Binding-site contacts:
Ligand atom N11 contacts residue HEM1 of chain 1.K at 2.9 Å (h-bond).
Ligand atom C12 contacts residue HEM1 of chain 1.K at 3.4 Å.
Ligand atom N01 contacts residue PRO269 of chain 1.B at 4.0 Å.
Ligand atom C02 contacts residue GLU296 of chain 1.B at 3.5 Å.
Ligand atom C04 contacts residue HEM1 of chain 1.K at 3.9 Å.
Ligand atom C02 contacts residue PRO269 of chain 1.B at 3.9 Å (hydrophobic).
Ligand atom C09 contacts residue HEM1 of chain 1.K at 3.8 Å.
Ligand atom C05 contacts residue VAL271 of chain 1.B at 3.6 Å (hydrophobic).
Ligand atom C07 contacts residue PRO269 of chain 1.B at 4.0 Å (hydrophobic).
Ligand atom C09 contacts residue GLU296 of chain 1.B at 3.8 Å.
Ligand atom C04 contacts residue PRO269 of chain 1.B at 4.1 Å (hydrophobic).
Ligand atom C10 contacts residue HEM1 of chain 1.K at 3.4 Å.
Ligand atom N02 contacts residue GLU296 of chain 1.B at 2.8 Å (salt-bridge).
Ligand atom N01 contacts residue GLU296 of chain 1.B at 2.7 Å (salt-bridge).
Ligand atom C08 contacts residue GLU296 of chain 1.B at 3.5 Å.
Ligand atom C02 contacts residue HEM1 of chain 1.K at 3.7 Å.
Ligand atom C06 contacts residue GLU296 of chain 1.B at 3.5 Å.
Ligand atom C09 contacts residue VAL271 of chain 1.B at 3.5 Å (hydrophobic).
Ligand atom C03 contacts residue GLY290 of chain 1.B at 4.3 Å.
Ligand atom N02 contacts residue PRO269 of chain 1.B at 4.0 Å.
Ligand atom C08 contacts residue VAL271 of chain 1.B at 3.6 Å (hydrophobic).
Ligand atom N02 contacts residue TYR292 of chain 1.B at 3.8 Å.
Ligand atom N01 contacts residue HEM1 of chain 1.K at 4.0 Å.
Ligand atom C08 contacts residue HEM1 of chain 1.K at 3.8 Å.
Ligand atom C06 contacts residue VAL271 of chain 1.B at 4.1 Å (hydrophobic).
Ligand atom N02 contacts residue MET293 of chain 1.B at 4.1 Å.
Ligand atom C10 contacts residue GLN182 of chain 1.B at 3.8 Å.
Ligand atom C07 contacts residue SER289 of chain 1.B at 3.9 Å.
Ligand atom C10 contacts residue VAL271 of chain 1.B at 3.9 Å (hydrophobic).
Ligand atom C07 contacts residue HEM1 of chain 1.K at 3.3 Å.
Ligand atom C03 contacts residue PRO269 of chain 1.B at 3.9 Å (hydrophobic).
Ligand atom N02 contacts residue TRP291 of chain 1.B at 2.8 Å (h-bond).
Ligand atom C06 contacts residue PRO269 of chain 1.B at 4.2 Å (hydrophobic).
Ligand atom N11 contacts residue VAL271 of chain 1.B at 4.1 Å.
Ligand atom N02 contacts residue HEM1 of chain 1.K at 3.3 Å.
Ligand atom C02 contacts residue TRP291 of chain 1.B at 3.8 Å (hydrophobic).
Ligand atom C03 contacts residue HEM1 of chain 1.K at 3.2 Å.
Ligand atom C07 contacts residue PHE288 of chain 1.B at 3.5 Å (hydrophobic).
Ligand atom C03 contacts residue TRP291 of chain 1.B at 4.0 Å (hydrophobic).
Ligand atom C07 contacts residue GLY290 of chain 1.B at 3.7 Å.

This protein binds this small molecule.
Small molecule (SMILES): CNCC#Cc1cc(C)cc(N)n1

Sequence of chain 1.B:
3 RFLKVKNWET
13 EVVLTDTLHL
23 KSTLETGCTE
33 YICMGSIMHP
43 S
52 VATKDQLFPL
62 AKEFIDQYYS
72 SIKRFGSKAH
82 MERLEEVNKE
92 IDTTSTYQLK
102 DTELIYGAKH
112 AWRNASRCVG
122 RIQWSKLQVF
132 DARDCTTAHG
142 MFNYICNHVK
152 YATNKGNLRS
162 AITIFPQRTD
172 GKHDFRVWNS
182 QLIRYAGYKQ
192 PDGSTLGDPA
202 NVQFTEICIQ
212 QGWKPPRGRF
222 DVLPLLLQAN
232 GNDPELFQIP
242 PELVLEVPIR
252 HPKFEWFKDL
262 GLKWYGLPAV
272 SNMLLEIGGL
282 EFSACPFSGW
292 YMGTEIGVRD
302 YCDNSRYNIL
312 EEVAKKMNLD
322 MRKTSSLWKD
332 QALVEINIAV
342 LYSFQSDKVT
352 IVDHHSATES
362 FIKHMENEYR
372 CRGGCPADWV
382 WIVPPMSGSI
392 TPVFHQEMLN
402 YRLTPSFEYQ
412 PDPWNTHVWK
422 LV